Sequence of chain 1.C:
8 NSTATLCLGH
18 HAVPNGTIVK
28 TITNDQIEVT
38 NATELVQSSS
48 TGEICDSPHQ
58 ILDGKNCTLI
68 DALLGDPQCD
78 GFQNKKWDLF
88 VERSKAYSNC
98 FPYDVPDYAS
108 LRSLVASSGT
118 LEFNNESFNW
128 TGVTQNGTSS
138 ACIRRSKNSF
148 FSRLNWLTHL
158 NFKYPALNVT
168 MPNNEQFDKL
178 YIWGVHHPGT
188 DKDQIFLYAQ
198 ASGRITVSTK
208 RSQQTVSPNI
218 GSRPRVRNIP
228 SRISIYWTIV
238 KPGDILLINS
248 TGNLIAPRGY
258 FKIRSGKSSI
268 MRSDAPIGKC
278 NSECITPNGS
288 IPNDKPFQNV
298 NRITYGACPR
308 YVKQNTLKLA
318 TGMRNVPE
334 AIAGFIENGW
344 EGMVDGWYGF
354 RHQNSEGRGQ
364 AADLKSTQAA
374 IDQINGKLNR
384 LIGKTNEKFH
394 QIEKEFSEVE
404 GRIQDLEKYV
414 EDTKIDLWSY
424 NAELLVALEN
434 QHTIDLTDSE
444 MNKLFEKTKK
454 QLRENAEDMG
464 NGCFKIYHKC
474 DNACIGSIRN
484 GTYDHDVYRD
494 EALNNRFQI

Binding-site contacts:
Ligand atom O5 contacts residue ASN246 of chain 1.C at 2.4 Å (h-bond).
Ligand atom O7 contacts residue SER247 of chain 1.C at 3.0 Å (h-bond).
Ligand atom C1 contacts residue ASN246 of chain 1.C at 1.4 Å.
Ligand atom C1 contacts residue LEU164 of chain 1.C at 4.0 Å (hydrophobic).
Ligand atom C4 contacts residue ASN246 of chain 1.C at 4.2 Å.
Ligand atom C6 contacts residue ASN165 of chain 1.C at 4.4 Å.
Ligand atom O5 contacts residue ALA163 of chain 1.C at 4.2 Å.
Ligand atom O7 contacts residue ASN246 of chain 1.C at 3.2 Å.
Ligand atom O5 contacts residue LEU164 of chain 1.C at 3.8 Å.
Ligand atom C7 contacts residue ARG201 of chain 1.C at 4.2 Å.
Ligand atom C5 contacts residue ALA163 of chain 1.C at 4.3 Å (hydrophobic).
Ligand atom C8 contacts residue ARG201 of chain 1.C at 3.4 Å.
Ligand atom C3 contacts residue ASN246 of chain 1.C at 3.8 Å.
Ligand atom O7 contacts residue ARG201 of chain 1.C at 3.9 Å.
Ligand atom O6 contacts residue NAG1 of chain 1.F at 3.9 Å.
Ligand atom C5 contacts residue NAG1 of chain 1.F at 4.0 Å.
Ligand atom N2 contacts residue ILE217 of chain 1.D at 4.3 Å.
Ligand atom O7 contacts residue THR248 of chain 1.C at 3.4 Å (h-bond).
Ligand atom C8 contacts residue ASN246 of chain 1.C at 3.6 Å.
Ligand atom C8 contacts residue THR203 of chain 1.C at 4.4 Å.
Ligand atom C5 contacts residue ASN246 of chain 1.C at 3.7 Å.
Ligand atom C8 contacts residue ILE217 of chain 1.D at 4.3 Å (hydrophobic).
Ligand atom C6 contacts residue ALA163 of chain 1.C at 4.3 Å (hydrophobic).
Ligand atom C2 contacts residue THR248 of chain 1.C at 4.4 Å.
Ligand atom C6 contacts residue NAG1 of chain 1.F at 3.7 Å.
Ligand atom C4 contacts residue ALA163 of chain 1.C at 3.7 Å (hydrophobic).
Ligand atom C7 contacts residue THR248 of chain 1.C at 4.1 Å.
Ligand atom C3 contacts residue ALA163 of chain 1.C at 4.4 Å (hydrophobic).
Ligand atom C2 contacts residue ASN246 of chain 1.C at 2.5 Å.
Ligand atom O5 contacts residue ASN165 of chain 1.C at 3.9 Å.
Ligand atom N2 contacts residue ASN246 of chain 1.C at 2.8 Å (h-bond).
Ligand atom C7 contacts residue ASN246 of chain 1.C at 3.2 Å.
Ligand atom C7 contacts residue SER247 of chain 1.C at 4.0 Å.
Ligand atom C2 contacts residue ALA163 of chain 1.C at 4.3 Å (hydrophobic).
Ligand atom O3 contacts residue THR248 of chain 1.C at 4.2 Å.

A protein and the small-molecule ligand that binds it are described below.
Small molecule (SMILES): CC(=O)N[C@@H]1[C@@H](O)[C@H](O)[C@@H](CO)O[C@H]1O

Sequence of chain 1.D:
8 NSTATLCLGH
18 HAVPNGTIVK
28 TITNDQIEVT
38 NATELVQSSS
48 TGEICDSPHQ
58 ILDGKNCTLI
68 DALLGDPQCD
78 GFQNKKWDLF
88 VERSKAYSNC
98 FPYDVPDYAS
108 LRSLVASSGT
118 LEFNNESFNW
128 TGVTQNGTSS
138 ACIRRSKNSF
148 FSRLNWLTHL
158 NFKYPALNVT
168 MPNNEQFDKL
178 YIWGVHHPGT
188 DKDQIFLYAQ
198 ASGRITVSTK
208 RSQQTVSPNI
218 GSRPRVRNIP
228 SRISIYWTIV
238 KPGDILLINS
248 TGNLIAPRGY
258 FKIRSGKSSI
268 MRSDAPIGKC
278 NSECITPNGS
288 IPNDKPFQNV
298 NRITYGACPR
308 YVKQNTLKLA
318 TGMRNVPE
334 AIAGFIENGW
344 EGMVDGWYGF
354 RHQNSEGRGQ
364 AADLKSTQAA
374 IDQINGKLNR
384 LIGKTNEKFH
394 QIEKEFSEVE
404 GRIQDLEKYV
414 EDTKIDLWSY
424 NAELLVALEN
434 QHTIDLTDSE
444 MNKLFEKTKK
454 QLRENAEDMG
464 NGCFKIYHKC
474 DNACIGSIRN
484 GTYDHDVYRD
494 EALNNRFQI